Binding-site contacts:
Ligand atom C10 contacts residue LEU429 of chain 1.A at 3.6 Å (hydrophobic).
Ligand atom C18 contacts residue TRP433 of chain 1.A at 4.2 Å (hydrophobic).
Ligand atom C14 contacts residue LEU429 of chain 1.A at 4.4 Å (hydrophobic).
Ligand atom C15 contacts residue ARG693 of chain 1.A at 3.2 Å.
Ligand atom C13 contacts residue HIS426 of chain 1.A at 4.1 Å.
Ligand atom C04 contacts residue HIS430 of chain 1.A at 4.4 Å.
Ligand atom C12 contacts residue ARG693 of chain 1.A at 3.5 Å.
Ligand atom C11 contacts residue ARG696 of chain 1.A at 4.2 Å.
Ligand atom O03 contacts residue LEU420 of chain 1.A at 4.0 Å.
Ligand atom O01 contacts residue ARG693 of chain 1.A at 3.6 Å (salt-bridge).
Ligand atom C11 contacts residue LEU429 of chain 1.A at 4.2 Å (hydrophobic).
Ligand atom C06 contacts residue ARG693 of chain 1.A at 4.3 Å.
Ligand atom C15 contacts residue LEU420 of chain 1.A at 4.1 Å (hydrophobic).
Ligand atom C18 contacts residue HIS430 of chain 1.A at 3.4 Å.
Ligand atom O03 contacts residue THR421 of chain 1.A at 4.4 Å.
Ligand atom O02 contacts residue HIS430 of chain 1.A at 2.9 Å (h-bond).
Ligand atom C05 contacts residue HIS426 of chain 1.A at 3.4 Å.
Ligand atom C14 contacts residue ARG693 of chain 1.A at 3.5 Å.
Ligand atom C13 contacts residue HIS430 of chain 1.A at 3.6 Å.
Ligand atom C07 contacts residue LEU429 of chain 1.A at 3.7 Å (hydrophobic).
Ligand atom C14 contacts residue LEU420 of chain 1.A at 4.1 Å (hydrophobic).
Ligand atom C12 contacts residue LEU429 of chain 1.A at 3.8 Å (hydrophobic).
Ligand atom C06 contacts residue LEU429 of chain 1.A at 4.4 Å (hydrophobic).
Ligand atom C07 contacts residue ARG693 of chain 1.A at 4.0 Å.
Ligand atom C04 contacts residue HIS426 of chain 1.A at 4.1 Å.
Ligand atom C15 contacts residue HIS426 of chain 1.A at 3.5 Å.
Ligand atom C09 contacts residue HIS430 of chain 1.A at 3.8 Å.
Ligand atom C08 contacts residue HIS430 of chain 1.A at 4.0 Å.
Ligand atom O03 contacts residue HIS426 of chain 1.A at 3.4 Å.
Ligand atom C05 contacts residue HIS430 of chain 1.A at 3.7 Å.
Ligand atom C06 contacts residue HIS426 of chain 1.A at 3.7 Å.
Ligand atom C09 contacts residue HIS426 of chain 1.A at 4.0 Å.
Ligand atom O01 contacts residue HIS426 of chain 1.A at 2.9 Å (h-bond).
Ligand atom O03 contacts residue ARG693 of chain 1.A at 2.8 Å (salt-bridge).
Ligand atom C17 contacts residue HIS430 of chain 1.A at 4.5 Å.
Ligand atom C16 contacts residue HIS426 of chain 1.A at 3.7 Å.
Ligand atom C16 contacts residue HIS430 of chain 1.A at 3.4 Å.

Sequence of chain 1.A:
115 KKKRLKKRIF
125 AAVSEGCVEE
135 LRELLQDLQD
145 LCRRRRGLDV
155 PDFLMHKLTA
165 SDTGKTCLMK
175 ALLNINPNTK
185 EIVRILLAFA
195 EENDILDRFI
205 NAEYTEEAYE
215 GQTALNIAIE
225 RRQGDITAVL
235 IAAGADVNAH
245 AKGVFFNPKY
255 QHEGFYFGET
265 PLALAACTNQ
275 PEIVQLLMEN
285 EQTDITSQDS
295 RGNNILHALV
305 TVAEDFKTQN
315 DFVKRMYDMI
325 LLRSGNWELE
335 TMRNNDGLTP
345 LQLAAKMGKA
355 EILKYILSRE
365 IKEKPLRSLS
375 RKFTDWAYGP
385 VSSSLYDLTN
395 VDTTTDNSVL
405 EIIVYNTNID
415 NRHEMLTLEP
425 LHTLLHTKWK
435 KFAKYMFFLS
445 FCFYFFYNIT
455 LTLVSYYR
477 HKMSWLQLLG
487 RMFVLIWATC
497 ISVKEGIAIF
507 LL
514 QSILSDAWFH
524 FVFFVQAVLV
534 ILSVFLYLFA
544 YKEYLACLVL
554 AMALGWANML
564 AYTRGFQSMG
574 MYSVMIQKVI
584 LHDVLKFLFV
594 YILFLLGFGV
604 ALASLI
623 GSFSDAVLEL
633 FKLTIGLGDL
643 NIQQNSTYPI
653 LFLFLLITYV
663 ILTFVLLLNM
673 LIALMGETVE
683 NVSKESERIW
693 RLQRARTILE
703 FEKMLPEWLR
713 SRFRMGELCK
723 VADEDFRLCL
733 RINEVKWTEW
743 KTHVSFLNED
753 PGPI

This small molecule binds to this protein.
Small molecule (SMILES): COc1ccc2ccc(=O)oc2c1CC=C(C)C